The small molecule below binds the protein below.
Small molecule (SMILES): CC(=O)N[C@@H]1[C@@H](O)[C@H](O)[C@@H](CO)O[C@H]1O

Sequence of chain 50.K:
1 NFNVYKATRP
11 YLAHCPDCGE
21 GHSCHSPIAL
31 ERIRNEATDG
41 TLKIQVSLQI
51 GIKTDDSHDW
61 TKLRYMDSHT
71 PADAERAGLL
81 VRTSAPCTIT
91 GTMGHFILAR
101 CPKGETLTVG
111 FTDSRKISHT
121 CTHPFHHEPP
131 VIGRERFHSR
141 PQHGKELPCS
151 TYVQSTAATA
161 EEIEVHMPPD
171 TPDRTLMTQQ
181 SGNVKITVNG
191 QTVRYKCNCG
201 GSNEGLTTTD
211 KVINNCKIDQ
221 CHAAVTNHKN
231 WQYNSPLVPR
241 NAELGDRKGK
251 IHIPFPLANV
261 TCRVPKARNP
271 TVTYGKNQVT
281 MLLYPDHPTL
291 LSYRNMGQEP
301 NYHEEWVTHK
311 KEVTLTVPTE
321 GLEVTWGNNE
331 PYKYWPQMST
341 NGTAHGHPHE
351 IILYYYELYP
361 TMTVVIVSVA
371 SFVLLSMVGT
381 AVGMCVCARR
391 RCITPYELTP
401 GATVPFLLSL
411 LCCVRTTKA

Sequence of chain 50.J:
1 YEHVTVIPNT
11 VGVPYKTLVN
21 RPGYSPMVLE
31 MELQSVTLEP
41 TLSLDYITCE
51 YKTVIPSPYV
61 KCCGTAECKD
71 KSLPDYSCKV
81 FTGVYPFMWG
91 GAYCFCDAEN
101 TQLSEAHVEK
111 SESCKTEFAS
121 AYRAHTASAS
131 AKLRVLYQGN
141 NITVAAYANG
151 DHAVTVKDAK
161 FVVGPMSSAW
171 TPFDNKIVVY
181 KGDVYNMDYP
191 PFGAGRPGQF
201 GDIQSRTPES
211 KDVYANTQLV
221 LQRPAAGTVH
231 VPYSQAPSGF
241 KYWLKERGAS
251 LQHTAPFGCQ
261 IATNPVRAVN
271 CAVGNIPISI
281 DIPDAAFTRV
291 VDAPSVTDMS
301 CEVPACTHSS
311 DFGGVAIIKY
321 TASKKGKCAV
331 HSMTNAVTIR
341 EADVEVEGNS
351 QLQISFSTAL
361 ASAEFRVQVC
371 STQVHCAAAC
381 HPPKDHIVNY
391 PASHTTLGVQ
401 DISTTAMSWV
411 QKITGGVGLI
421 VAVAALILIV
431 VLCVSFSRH

Binding-site contacts:
Ligand atom C1 contacts residue THR116 of chain 50.J at 4.0 Å.
Ligand atom C2 contacts residue ASN259 of chain 50.K at 2.5 Å.
Ligand atom C7 contacts residue ASN259 of chain 50.K at 3.2 Å.
Ligand atom O6 contacts residue LYS181 of chain 50.J at 4.3 Å.
Ligand atom C2 contacts residue THR116 of chain 50.J at 3.8 Å.
Ligand atom N2 contacts residue THR116 of chain 50.J at 3.0 Å (h-bond).
Ligand atom C8 contacts residue ASN259 of chain 50.K at 4.4 Å.
Ligand atom C3 contacts residue THR116 of chain 50.J at 4.0 Å.
Ligand atom C5 contacts residue ASN259 of chain 50.K at 3.7 Å.
Ligand atom C7 contacts residue THR116 of chain 50.J at 3.8 Å.
Ligand atom C3 contacts residue ASN259 of chain 50.K at 3.8 Å.
Ligand atom O4 contacts residue LYS181 of chain 50.J at 4.0 Å.
Ligand atom C3 contacts residue LYS181 of chain 50.J at 4.4 Å.
Ligand atom C8 contacts residue THR116 of chain 50.J at 3.8 Å.
Ligand atom N2 contacts residue ASN259 of chain 50.K at 2.9 Å (h-bond).
Ligand atom C4 contacts residue ASN259 of chain 50.K at 4.2 Å.
Ligand atom O3 contacts residue THR116 of chain 50.J at 4.4 Å.
Ligand atom C4 contacts residue LYS181 of chain 50.J at 4.2 Å.
Ligand atom O5 contacts residue ASN259 of chain 50.K at 2.4 Å (h-bond).
Ligand atom O7 contacts residue ASN259 of chain 50.K at 3.0 Å (h-bond).
Ligand atom C6 contacts residue LYS181 of chain 50.J at 4.2 Å.
Ligand atom C5 contacts residue LYS181 of chain 50.J at 3.5 Å.
Ligand atom O5 contacts residue LYS181 of chain 50.J at 4.4 Å.
Ligand atom C1 contacts residue ASN259 of chain 50.K at 1.4 Å.